A protein and the small-molecule ligand that binds it are described below.
Small molecule (SMILES): CC(=O)N[C@H]1[C@H](O[C@H]2[C@H](O)[C@@H](NC(C)=O)CO[C@@H]2CO)O[C@H](CO)[C@@H](O)[C@@H]1O

Sequence of chain 55.Y:
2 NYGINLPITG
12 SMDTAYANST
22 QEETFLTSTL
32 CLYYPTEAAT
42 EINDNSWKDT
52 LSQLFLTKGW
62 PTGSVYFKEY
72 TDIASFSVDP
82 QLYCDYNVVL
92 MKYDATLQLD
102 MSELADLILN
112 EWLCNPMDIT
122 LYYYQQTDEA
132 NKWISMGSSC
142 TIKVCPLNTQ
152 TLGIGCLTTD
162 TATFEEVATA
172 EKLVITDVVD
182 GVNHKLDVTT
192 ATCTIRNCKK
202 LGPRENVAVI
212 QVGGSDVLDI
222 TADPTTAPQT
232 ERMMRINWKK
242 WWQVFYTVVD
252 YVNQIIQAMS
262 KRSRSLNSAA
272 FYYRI

Binding-site contacts:
Ligand atom C3 contacts residue ASN19 of chain 55.Y at 4.4 Å.
Ligand atom C2 contacts residue ASN19 of chain 55.Y at 3.4 Å.
Ligand atom C5 contacts residue ASN19 of chain 55.Y at 3.3 Å.
Ligand atom O5 contacts residue ASN19 of chain 55.Y at 2.2 Å (h-bond).
Ligand atom C1 contacts residue ASN19 of chain 55.Y at 1.9 Å.
Ligand atom O6 contacts residue ASN19 of chain 55.Y at 4.4 Å.
Ligand atom C6 contacts residue ASN19 of chain 55.Y at 4.1 Å.
Ligand atom N2 contacts residue ASN19 of chain 55.Y at 4.0 Å.
Ligand atom C8 contacts residue TYR17 of chain 55.Y at 4.0 Å (hydrophobic).
Ligand atom O7 contacts residue ASN19 of chain 55.Y at 4.4 Å.
Ligand atom C4 contacts residue ASN19 of chain 55.Y at 4.5 Å.